The protein below binds the small molecule below.
Small molecule (SMILES): CC(C)(C)c1cc(NC(=O)Nc2ccc(Nc3ncnc4ccccc34)cc2)n(-c2cccc(N)c2)n1

Binding-site contacts:
Ligand atom N1 contacts residue THR91 of chain 1.A at 3.7 Å.
Ligand atom CAZ contacts residue ASP157 of chain 1.A at 2.7 Å.
Ligand atom C2 contacts residue ALA46 of chain 1.A at 3.7 Å (hydrophobic).
Ligand atom C4 contacts residue LEU146 of chain 1.A at 3.6 Å (hydrophobic).
Ligand atom OAE contacts residue ALA156 of chain 1.A at 3.4 Å.
Ligand atom NAW contacts residue ASP157 of chain 1.A at 2.9 Å (salt-bridge).
Ligand atom CBA contacts residue GLU63 of chain 1.A at 3.5 Å.
Ligand atom OAE contacts residue VAL76 of chain 1.A at 3.6 Å.
Ligand atom NBJ contacts residue ASP157 of chain 1.A at 3.8 Å.
Ligand atom NAX contacts residue ASP157 of chain 1.A at 3.0 Å (salt-bridge).
Ligand atom C2 contacts residue MET94 of chain 1.A at 3.8 Å (hydrophobic).
Ligand atom CAL contacts residue PHE158 of chain 1.A at 3.6 Å (hydrophobic).
Ligand atom CAL contacts residue ASP157 of chain 1.A at 3.2 Å.
Ligand atom CAR contacts residue ASP157 of chain 1.A at 3.4 Å.
Ligand atom CAP contacts residue TYR93 of chain 1.A at 3.7 Å (hydrophobic).
Ligand atom NAW contacts residue GLU63 of chain 1.A at 2.8 Å (salt-bridge).
Ligand atom CAF contacts residue LEU26 of chain 1.A at 3.7 Å (hydrophobic).
Ligand atom CAP contacts residue MET94 of chain 1.A at 3.3 Å (hydrophobic).
Ligand atom CAZ contacts residue GLU63 of chain 1.A at 3.5 Å.
Ligand atom N3 contacts residue MET94 of chain 1.A at 3.1 Å (h-bond).
Ligand atom N3 contacts residue LEU146 of chain 1.A at 3.8 Å.
Ligand atom NAD contacts residue GLY159 of chain 1.A at 3.4 Å.
Ligand atom N1 contacts residue ALA46 of chain 1.A at 3.8 Å.
Ligand atom CBB contacts residue ASP157 of chain 1.A at 3.5 Å.
Ligand atom NAX contacts residue GLU63 of chain 1.A at 3.0 Å (salt-bridge).
Ligand atom CAS contacts residue ASP157 of chain 1.A at 3.7 Å.
Ligand atom CAA contacts residue LEU70 of chain 1.A at 3.6 Å (hydrophobic).
Ligand atom CBF contacts residue ASP157 of chain 1.A at 3.6 Å.
Ligand atom C2 contacts residue GLU92 of chain 1.A at 3.1 Å.
Ligand atom CAH contacts residue GLU63 of chain 1.A at 3.7 Å.
Ligand atom CAO contacts residue THR91 of chain 1.A at 3.6 Å.
Ligand atom CAB contacts residue HIS137 of chain 1.A at 3.7 Å.
Ligand atom CAC contacts residue LEU75 of chain 1.A at 3.5 Å (hydrophobic).
Ligand atom OAE contacts residue ASP157 of chain 1.A at 2.8 Å (salt-bridge).
Ligand atom CBB contacts residue GLU63 of chain 1.A at 3.8 Å.
Ligand atom NAD contacts residue GLU63 of chain 1.A at 3.6 Å (salt-bridge).
Ligand atom NAX contacts residue MET67 of chain 1.A at 3.7 Å.
Ligand atom CAR contacts residue GLU63 of chain 1.A at 3.3 Å.
Ligand atom CAN contacts residue PHE158 of chain 1.A at 3.5 Å (hydrophobic).
Ligand atom C5 contacts residue LEU146 of chain 1.A at 3.7 Å (hydrophobic).

Sequence of chain 1.A:
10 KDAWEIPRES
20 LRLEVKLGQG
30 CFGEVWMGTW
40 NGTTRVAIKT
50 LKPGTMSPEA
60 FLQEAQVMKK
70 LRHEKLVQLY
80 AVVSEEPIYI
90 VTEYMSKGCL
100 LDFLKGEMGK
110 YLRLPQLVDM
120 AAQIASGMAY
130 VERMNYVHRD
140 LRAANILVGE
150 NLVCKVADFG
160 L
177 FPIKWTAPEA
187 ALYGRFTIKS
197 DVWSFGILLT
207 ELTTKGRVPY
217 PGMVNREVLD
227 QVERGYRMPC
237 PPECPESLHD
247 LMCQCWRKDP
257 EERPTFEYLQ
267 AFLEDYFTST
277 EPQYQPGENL